A small-molecule ligand and the protein it binds are described below.
Small molecule (SMILES): CC(=O)N[C@@H]1[C@@H](O)[C@H](O)[C@@H](CO)O[C@H]1O

Sequence of chain 1.J:
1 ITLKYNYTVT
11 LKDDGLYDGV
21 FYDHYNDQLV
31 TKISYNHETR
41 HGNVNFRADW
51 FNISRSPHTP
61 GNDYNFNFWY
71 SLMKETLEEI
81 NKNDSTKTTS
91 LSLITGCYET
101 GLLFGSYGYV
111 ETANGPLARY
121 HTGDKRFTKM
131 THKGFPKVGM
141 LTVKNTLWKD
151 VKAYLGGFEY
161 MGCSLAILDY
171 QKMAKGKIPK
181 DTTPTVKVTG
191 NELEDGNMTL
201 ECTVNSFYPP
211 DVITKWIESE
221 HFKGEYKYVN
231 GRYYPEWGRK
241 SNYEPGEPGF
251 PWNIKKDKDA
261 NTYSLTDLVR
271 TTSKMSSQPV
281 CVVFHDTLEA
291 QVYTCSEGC

Binding-site contacts:
Ligand atom C6 contacts residue VAL20 of chain 1.J at 4.3 Å (hydrophobic).
Ligand atom C7 contacts residue ILE94 of chain 1.J at 3.8 Å (hydrophobic).
Ligand atom O7 contacts residue ASN6 of chain 1.J at 3.1 Å (h-bond).
Ligand atom O5 contacts residue ASN6 of chain 1.J at 2.4 Å (h-bond).
Ligand atom C8 contacts residue LYS4 of chain 1.J at 4.4 Å.
Ligand atom C8 contacts residue GLU111 of chain 1.J at 3.9 Å.
Ligand atom C2 contacts residue ASN6 of chain 1.J at 2.4 Å.
Ligand atom O7 contacts residue ILE94 of chain 1.J at 4.5 Å.
Ligand atom O5 contacts residue TYR22 of chain 1.J at 4.3 Å.
Ligand atom N2 contacts residue ILE94 of chain 1.J at 4.0 Å.
Ligand atom N2 contacts residue GLU111 of chain 1.J at 4.0 Å.
Ligand atom C8 contacts residue ILE94 of chain 1.J at 3.2 Å (hydrophobic).
Ligand atom N2 contacts residue ASN6 of chain 1.J at 2.9 Å (h-bond).
Ligand atom C6 contacts residue THR8 of chain 1.J at 3.9 Å.
Ligand atom C5 contacts residue ASN6 of chain 1.J at 3.7 Å.
Ligand atom C1 contacts residue ASN6 of chain 1.J at 1.4 Å.
Ligand atom O6 contacts residue TYR22 of chain 1.J at 3.3 Å.
Ligand atom C4 contacts residue ASN6 of chain 1.J at 4.2 Å.
Ligand atom C3 contacts residue ASN6 of chain 1.J at 3.8 Å.
Ligand atom C7 contacts residue ASN6 of chain 1.J at 3.2 Å.
Ligand atom C5 contacts residue THR8 of chain 1.J at 3.6 Å.
Ligand atom C7 contacts residue LYS4 of chain 1.J at 4.0 Å.
Ligand atom O7 contacts residue LYS4 of chain 1.J at 3.0 Å (salt-bridge).
Ligand atom C1 contacts residue THR8 of chain 1.J at 3.6 Å.
Ligand atom C8 contacts residue ASN6 of chain 1.J at 4.3 Å.
Ligand atom O6 contacts residue VAL20 of chain 1.J at 3.9 Å.
Ligand atom C1 contacts residue SER92 of chain 1.J at 4.4 Å.
Ligand atom O5 contacts residue THR8 of chain 1.J at 3.3 Å (h-bond).